Sequence of chain 1.B:
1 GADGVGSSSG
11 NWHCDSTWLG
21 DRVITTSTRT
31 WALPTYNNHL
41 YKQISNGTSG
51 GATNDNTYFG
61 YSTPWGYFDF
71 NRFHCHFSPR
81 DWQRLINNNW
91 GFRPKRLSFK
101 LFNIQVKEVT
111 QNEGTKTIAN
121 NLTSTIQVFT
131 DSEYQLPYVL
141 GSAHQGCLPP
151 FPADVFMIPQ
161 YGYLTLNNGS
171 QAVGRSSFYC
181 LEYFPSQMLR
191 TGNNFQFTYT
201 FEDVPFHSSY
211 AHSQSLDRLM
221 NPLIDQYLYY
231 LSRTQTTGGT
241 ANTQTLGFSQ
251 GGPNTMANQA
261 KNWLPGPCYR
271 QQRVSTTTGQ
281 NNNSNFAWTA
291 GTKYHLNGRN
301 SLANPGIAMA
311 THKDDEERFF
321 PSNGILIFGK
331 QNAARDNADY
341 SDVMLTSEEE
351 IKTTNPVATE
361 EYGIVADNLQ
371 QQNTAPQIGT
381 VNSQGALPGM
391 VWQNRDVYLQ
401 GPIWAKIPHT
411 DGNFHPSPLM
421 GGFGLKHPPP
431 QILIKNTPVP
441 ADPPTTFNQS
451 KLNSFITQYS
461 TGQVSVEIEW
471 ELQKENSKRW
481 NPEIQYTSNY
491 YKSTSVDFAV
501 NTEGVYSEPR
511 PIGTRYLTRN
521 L

Binding-site contacts:
Ligand atom C4 contacts residue PRO416 of chain 1.L at 4.1 Å (hydrophobic).
Ligand atom O5' contacts residue DC1 of chain 1.EC at 2.5 Å (h-bond).
Ligand atom N6 contacts residue SER417 of chain 1.L at 4.3 Å.
Ligand atom C2 contacts residue PRO416 of chain 1.L at 3.1 Å (hydrophobic).
Ligand atom N1 contacts residue VAL204 of chain 1.L at 4.4 Å.
Ligand atom C8 contacts residue PRO205 of chain 1.L at 4.3 Å (hydrophobic).
Ligand atom C2' contacts residue HIS415 of chain 1.L at 4.3 Å.
Ligand atom N1 contacts residue PRO205 of chain 1.L at 4.4 Å.
Ligand atom N7 contacts residue HIS415 of chain 1.L at 3.6 Å.
Ligand atom OP2 contacts residue DC1 of chain 1.EC at 2.5 Å (h-bond).
Ligand atom OP1 contacts residue DC1 of chain 1.EC at 2.5 Å (h-bond).
Ligand atom OP1 contacts residue LYS426 of chain 1.B at 4.5 Å.
Ligand atom N9 contacts residue PRO416 of chain 1.L at 4.4 Å.
Ligand atom C4' contacts residue DC1 of chain 1.EC at 4.5 Å.
Ligand atom C5 contacts residue HIS415 of chain 1.L at 4.4 Å.
Ligand atom N1 contacts residue GLY424 of chain 1.L at 4.1 Å.
Ligand atom C6 contacts residue PRO416 of chain 1.L at 3.7 Å (hydrophobic).
Ligand atom N3 contacts residue PRO416 of chain 1.L at 3.5 Å.
Ligand atom C8 contacts residue HIS415 of chain 1.L at 3.6 Å.
Ligand atom N7 contacts residue PRO205 of chain 1.L at 3.7 Å.
Ligand atom C5 contacts residue PRO416 of chain 1.L at 4.2 Å (hydrophobic).
Ligand atom N6 contacts residue PRO205 of chain 1.L at 3.9 Å.
Ligand atom C2 contacts residue GLY424 of chain 1.L at 4.2 Å.
Ligand atom C4 contacts residue PRO205 of chain 1.L at 4.2 Å (hydrophobic).
Ligand atom C6 contacts residue PRO205 of chain 1.L at 3.7 Å (hydrophobic).
Ligand atom N6 contacts residue PRO416 of chain 1.L at 4.3 Å.
Ligand atom C5 contacts residue PRO205 of chain 1.L at 3.6 Å (hydrophobic).
Ligand atom P contacts residue DC1 of chain 1.EC at 1.6 Å.
Ligand atom N9 contacts residue HIS415 of chain 1.L at 4.3 Å.
Ligand atom C1' contacts residue PRO416 of chain 1.L at 4.3 Å (hydrophobic).
Ligand atom N1 contacts residue PRO416 of chain 1.L at 3.1 Å (h-bond).
Ligand atom C5' contacts residue DC1 of chain 1.EC at 3.1 Å.
Ligand atom N6 contacts residue ASN394 of chain 1.L at 4.0 Å.

This protein binds this small molecule.
Small molecule (SMILES): Nc1ncnc2c1ncn2[C@H]1C[C@H](O)[C@@H](COP(=O)(O)O)O1

Sequence of chain 1.L:
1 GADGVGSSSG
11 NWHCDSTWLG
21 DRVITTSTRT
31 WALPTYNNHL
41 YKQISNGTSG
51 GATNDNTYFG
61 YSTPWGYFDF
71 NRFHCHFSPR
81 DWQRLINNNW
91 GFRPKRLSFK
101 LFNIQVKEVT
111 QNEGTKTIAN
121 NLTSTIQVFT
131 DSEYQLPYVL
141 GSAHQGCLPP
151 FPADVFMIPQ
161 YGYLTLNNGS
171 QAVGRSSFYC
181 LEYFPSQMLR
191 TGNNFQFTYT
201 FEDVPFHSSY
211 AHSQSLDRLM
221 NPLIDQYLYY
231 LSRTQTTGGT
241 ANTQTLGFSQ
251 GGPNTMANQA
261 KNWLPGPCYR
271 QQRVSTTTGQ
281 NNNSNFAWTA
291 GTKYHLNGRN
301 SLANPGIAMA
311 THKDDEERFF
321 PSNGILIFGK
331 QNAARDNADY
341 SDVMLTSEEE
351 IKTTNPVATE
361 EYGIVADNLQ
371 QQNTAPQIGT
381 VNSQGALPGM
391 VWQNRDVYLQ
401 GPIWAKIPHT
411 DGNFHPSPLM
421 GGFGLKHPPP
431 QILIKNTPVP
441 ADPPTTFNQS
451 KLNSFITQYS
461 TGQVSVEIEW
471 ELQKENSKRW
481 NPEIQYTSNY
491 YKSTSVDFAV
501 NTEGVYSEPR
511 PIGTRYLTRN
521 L